Sequence of chain 1.A:
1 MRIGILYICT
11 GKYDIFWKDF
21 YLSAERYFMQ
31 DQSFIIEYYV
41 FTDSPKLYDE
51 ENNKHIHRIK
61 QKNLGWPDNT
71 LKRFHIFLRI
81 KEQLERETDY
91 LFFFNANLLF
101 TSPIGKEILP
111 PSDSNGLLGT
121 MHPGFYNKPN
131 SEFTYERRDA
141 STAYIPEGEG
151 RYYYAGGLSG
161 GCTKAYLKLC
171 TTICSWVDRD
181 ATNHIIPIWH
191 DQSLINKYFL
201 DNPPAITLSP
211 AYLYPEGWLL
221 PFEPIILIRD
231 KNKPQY

Binding-site contacts:
Ligand atom O7 contacts residue ALA155 of chain 1.A at 3.0 Å.
Ligand atom O4 contacts residue ASP191 of chain 1.A at 3.6 Å (salt-bridge).
Ligand atom C8 contacts residue ALA155 of chain 1.A at 4.0 Å (hydrophobic).
Ligand atom C8 contacts residue ILE228 of chain 1.A at 3.9 Å (hydrophobic).
Ligand atom C4 contacts residue ASP191 of chain 1.A at 3.7 Å.
Ligand atom C3 contacts residue ASP191 of chain 1.A at 3.0 Å.
Ligand atom C2 contacts residue ASP191 of chain 1.A at 3.5 Å.
Ligand atom C8 contacts residue GLY157 of chain 1.A at 3.6 Å.
Ligand atom C8 contacts residue LEU213 of chain 1.A at 3.5 Å (hydrophobic).
Ligand atom O1 contacts residue HIS122 of chain 1.A at 3.1 Å (h-bond).
Ligand atom C2 contacts residue ASN95 of chain 1.A at 4.2 Å.
Ligand atom O3 contacts residue ARG73 of chain 1.A at 4.5 Å.
Ligand atom C7 contacts residue ALA155 of chain 1.A at 3.9 Å (hydrophobic).
Ligand atom O1 contacts residue GLN192 of chain 1.A at 4.2 Å.
Ligand atom O7 contacts residue GLY157 of chain 1.A at 4.2 Å.
Ligand atom C2 contacts residue GLN192 of chain 1.A at 4.0 Å.
Ligand atom C3 contacts residue ASN95 of chain 1.A at 3.3 Å.
Ligand atom C1 contacts residue HIS122 of chain 1.A at 4.2 Å.
Ligand atom O4 contacts residue THR70 of chain 1.A at 4.4 Å.
Ligand atom O6 contacts residue THR70 of chain 1.A at 4.2 Å.
Ligand atom O3 contacts residue ASP191 of chain 1.A at 1.8 Å (salt-bridge).
Ligand atom N2 contacts residue ASN95 of chain 1.A at 3.8 Å.
Ligand atom N2 contacts residue GLY157 of chain 1.A at 4.4 Å.
Ligand atom C5 contacts residue ASP191 of chain 1.A at 3.9 Å.
Ligand atom C1 contacts residue ASP191 of chain 1.A at 4.0 Å.
Ligand atom O3 contacts residue GLY156 of chain 1.A at 4.4 Å.
Ligand atom O7 contacts residue GLY156 of chain 1.A at 4.0 Å.
Ligand atom O3 contacts residue GLY157 of chain 1.A at 4.5 Å.
Ligand atom O4 contacts residue ASN95 of chain 1.A at 4.0 Å.
Ligand atom C1 contacts residue GLN192 of chain 1.A at 4.0 Å.
Ligand atom O7 contacts residue HIS122 of chain 1.A at 3.1 Å.
Ligand atom O7 contacts residue GLN192 of chain 1.A at 3.8 Å.
Ligand atom O3 contacts residue ASN95 of chain 1.A at 4.1 Å.
Ligand atom O4 contacts residue ARG73 of chain 1.A at 4.5 Å.
Ligand atom C7 contacts residue HIS122 of chain 1.A at 4.3 Å.
Ligand atom C6 contacts residue ASP191 of chain 1.A at 3.2 Å.
Ligand atom C8 contacts residue ASN95 of chain 1.A at 4.3 Å.
Ligand atom O6 contacts residue ASP191 of chain 1.A at 3.0 Å (salt-bridge).
Ligand atom C4 contacts residue ASN95 of chain 1.A at 3.6 Å.
Ligand atom C7 contacts residue GLY157 of chain 1.A at 3.9 Å.

A small-molecule ligand and the protein it binds are described below.
Small molecule (SMILES): CC(=O)N[C@@H]1[C@@H](O)[C@@H](O)[C@@H](CO)O[C@@H]1O